Binding-site contacts:
Ligand atom C5 contacts residue ASN53 of chain 1.B at 3.6 Å.
Ligand atom C4 contacts residue ASN53 of chain 1.B at 4.3 Å.
Ligand atom O7 contacts residue ASN53 of chain 1.B at 3.2 Å (h-bond).
Ligand atom C7 contacts residue LEU46 of chain 1.B at 4.1 Å (hydrophobic).
Ligand atom C7 contacts residue ASN53 of chain 1.B at 3.4 Å.
Ligand atom C8 contacts residue PRO48 of chain 1.B at 4.3 Å (hydrophobic).
Ligand atom C3 contacts residue ASN53 of chain 1.B at 4.0 Å.
Ligand atom O5 contacts residue ASN53 of chain 1.B at 2.4 Å (h-bond).
Ligand atom C6 contacts residue THR55 of chain 1.B at 4.2 Å.
Ligand atom C1 contacts residue ASN53 of chain 1.B at 1.4 Å.
Ligand atom C8 contacts residue LEU46 of chain 1.B at 3.9 Å (hydrophobic).
Ligand atom N2 contacts residue LEU46 of chain 1.B at 4.4 Å.
Ligand atom N2 contacts residue ASN53 of chain 1.B at 3.2 Å (h-bond).
Ligand atom O6 contacts residue THR55 of chain 1.B at 4.1 Å.
Ligand atom C2 contacts residue ASN53 of chain 1.B at 2.7 Å.

A small-molecule ligand and the protein it binds are described below.
Small molecule (SMILES): CC(=O)N[C@@H]1[C@@H](O)[C@H](O)[C@@H](CO)O[C@H]1O

Sequence of chain 1.B:
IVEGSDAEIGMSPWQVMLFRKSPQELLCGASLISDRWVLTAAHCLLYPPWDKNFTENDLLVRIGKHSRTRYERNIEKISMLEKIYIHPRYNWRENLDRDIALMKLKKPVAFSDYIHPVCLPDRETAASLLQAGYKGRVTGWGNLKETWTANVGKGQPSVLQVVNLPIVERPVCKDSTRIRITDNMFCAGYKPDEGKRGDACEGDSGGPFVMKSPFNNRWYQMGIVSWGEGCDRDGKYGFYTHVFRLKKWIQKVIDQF